Sequence of chain 1.A:
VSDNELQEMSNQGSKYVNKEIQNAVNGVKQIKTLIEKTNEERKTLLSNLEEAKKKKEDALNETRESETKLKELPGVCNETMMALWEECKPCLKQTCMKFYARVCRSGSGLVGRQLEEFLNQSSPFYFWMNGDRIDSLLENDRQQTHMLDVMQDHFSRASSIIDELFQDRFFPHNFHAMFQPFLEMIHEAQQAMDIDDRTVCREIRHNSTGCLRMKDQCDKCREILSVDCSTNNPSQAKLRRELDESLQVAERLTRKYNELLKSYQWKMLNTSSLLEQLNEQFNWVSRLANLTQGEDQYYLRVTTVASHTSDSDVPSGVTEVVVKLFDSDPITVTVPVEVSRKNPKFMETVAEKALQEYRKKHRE

The protein below binds the small molecule below.
Small molecule (SMILES): CC(=O)N[C@H]1[C@H](O[C@H]2[C@H](O)[C@@H](NC(C)=O)CO[C@@H]2CO)O[C@H](CO)[C@@H](O)[C@@H]1O

Binding-site contacts:
Ligand atom O7 contacts residue GLU120 of chain 1.A at 3.6 Å.
Ligand atom O7 contacts residue GLU119 of chain 1.A at 3.6 Å.
Ligand atom C2 contacts residue ASN123 of chain 1.A at 2.4 Å.
Ligand atom C7 contacts residue ASN123 of chain 1.A at 3.5 Å.
Ligand atom N2 contacts residue GLU119 of chain 1.A at 3.0 Å (salt-bridge).
Ligand atom C3 contacts residue ASN123 of chain 1.A at 3.8 Å.
Ligand atom N2 contacts residue ASN123 of chain 1.A at 2.8 Å (h-bond).
Ligand atom C3 contacts residue GLU119 of chain 1.A at 3.5 Å.
Ligand atom C4 contacts residue ASN123 of chain 1.A at 4.2 Å.
Ligand atom O3 contacts residue GLU119 of chain 1.A at 3.4 Å (salt-bridge).
Ligand atom O5 contacts residue ASN123 of chain 1.A at 2.4 Å (h-bond).
Ligand atom C2 contacts residue GLU119 of chain 1.A at 3.8 Å.
Ligand atom O7 contacts residue ASN123 of chain 1.A at 4.4 Å.
Ligand atom C8 contacts residue ASN123 of chain 1.A at 4.0 Å.
Ligand atom C7 contacts residue GLU119 of chain 1.A at 3.6 Å.
Ligand atom C1 contacts residue ASN123 of chain 1.A at 1.4 Å.
Ligand atom C5 contacts residue ASN123 of chain 1.A at 3.7 Å.